Binding-site contacts:
Ligand atom N1 contacts residue ARG203 of chain 1.A at 3.7 Å.
Ligand atom N3 contacts residue VAL226 of chain 1.A at 3.9 Å.
Ligand atom O1A contacts residue ARG116 of chain 1.A at 3.1 Å (salt-bridge).
Ligand atom O3B contacts residue ALA117 of chain 1.A at 3.5 Å (h-bond).
Ligand atom C5 contacts residue TRP230 of chain 1.A at 3.8 Å (hydrophobic).
Ligand atom O2 contacts residue THR204 of chain 1.A at 3.1 Å.
Ligand atom C5' contacts residue TYR85 of chain 1.A at 3.5 Å (hydrophobic).
Ligand atom PB contacts residue ARG87 of chain 1.A at 3.7 Å.
Ligand atom C4 contacts residue ARG203 of chain 1.A at 3.4 Å.
Ligand atom O2' contacts residue ALA117 of chain 1.A at 3.3 Å (h-bond).
Ligand atom N4' contacts residue FNX1 of chain 1.F at 2.9 Å (h-bond).
Ligand atom O4 contacts residue ASN120 of chain 1.A at 3.4 Å.
Ligand atom O5' contacts residue PRO118 of chain 1.A at 3.6 Å.
Ligand atom O2 contacts residue ARG203 of chain 1.A at 3.8 Å.
Ligand atom O2A contacts residue ARG87 of chain 1.A at 3.3 Å.
Ligand atom C1D contacts residue ARG203 of chain 1.A at 3.6 Å.
Ligand atom O3' contacts residue TYR86 of chain 1.A at 3.0 Å (h-bond).
Ligand atom O2' contacts residue ARG116 of chain 1.A at 3.4 Å.
Ligand atom O2A contacts residue ARG202 of chain 1.A at 3.8 Å.
Ligand atom C5D contacts residue ARG87 of chain 1.A at 3.7 Å.
Ligand atom O2 contacts residue PRO231 of chain 1.A at 3.8 Å.
Ligand atom O2 contacts residue PRO205 of chain 1.A at 3.3 Å (h-bond).
Ligand atom O5' contacts residue ALA117 of chain 1.A at 3.7 Å.
Ligand atom N3 contacts residue ARG203 of chain 1.A at 3.7 Å.
Ligand atom N4' contacts residue HIS106 of chain 1.A at 3.1 Å (h-bond).
Ligand atom C5 contacts residue ASN120 of chain 1.A at 3.3 Å.
Ligand atom C4 contacts residue VAL226 of chain 1.A at 3.8 Å (hydrophobic).
Ligand atom C2 contacts residue ARG203 of chain 1.A at 3.8 Å.
Ligand atom O1A contacts residue ALA117 of chain 1.A at 3.9 Å.
Ligand atom C4' contacts residue HIS106 of chain 1.A at 3.7 Å.
Ligand atom O4D contacts residue ARG203 of chain 1.A at 3.1 Å (salt-bridge).
Ligand atom O3A contacts residue ARG87 of chain 1.A at 3.1 Å (salt-bridge).
Ligand atom O4 contacts residue VAL226 of chain 1.A at 3.1 Å.
Ligand atom C1' contacts residue TYR85 of chain 1.A at 3.9 Å (hydrophobic).
Ligand atom O1B contacts residue ARG87 of chain 1.A at 3.3 Å (salt-bridge).
Ligand atom O3' contacts residue TYR85 of chain 1.A at 3.5 Å.
Ligand atom O2A contacts residue ARG116 of chain 1.A at 3.2 Å (salt-bridge).
Ligand atom O4 contacts residue ARG203 of chain 1.A at 2.8 Å (salt-bridge).
Ligand atom O5' contacts residue TYR85 of chain 1.A at 3.6 Å.
Ligand atom C3D contacts residue GLU40 of chain 1.A at 3.7 Å.

Sequence of chain 1.A:
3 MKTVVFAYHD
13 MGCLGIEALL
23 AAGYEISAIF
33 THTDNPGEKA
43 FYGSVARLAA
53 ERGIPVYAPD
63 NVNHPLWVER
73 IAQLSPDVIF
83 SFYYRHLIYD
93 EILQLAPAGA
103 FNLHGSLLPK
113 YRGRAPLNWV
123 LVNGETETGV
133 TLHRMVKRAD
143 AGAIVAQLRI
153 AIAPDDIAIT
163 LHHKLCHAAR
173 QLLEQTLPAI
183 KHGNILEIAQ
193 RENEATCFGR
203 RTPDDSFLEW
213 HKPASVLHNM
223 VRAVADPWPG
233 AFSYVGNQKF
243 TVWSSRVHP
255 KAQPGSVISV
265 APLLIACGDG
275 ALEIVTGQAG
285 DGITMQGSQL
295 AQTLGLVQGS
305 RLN

A small-molecule ligand and the protein it binds are described below.
Small molecule (SMILES): N[C@H]1CO[C@H](OP(=O)(O)OP(=O)(O)OC[C@H]2O[C@@H](n3ccc(=O)[nH]c3=O)[C@H](O)[C@@H]2O)[C@H](O)[C@H]1O